Binding-site contacts:
Ligand atom O2 contacts residue BMA3 of chain 1.L at 2.7 Å (h-bond).
Ligand atom C2 contacts residue BMA3 of chain 1.L at 3.3 Å.
Ligand atom C3 contacts residue BMA3 of chain 1.L at 4.1 Å.
Ligand atom O5 contacts residue BMA3 of chain 1.L at 4.2 Å.
Ligand atom O3 contacts residue BMA3 of chain 1.L at 3.6 Å.
Ligand atom C1 contacts residue BMA3 of chain 1.L at 3.7 Å.

The small molecule below binds the protein below.
Small molecule (SMILES): OC[C@H]1O[C@H](O)[C@@H](O)[C@@H](O)[C@@H]1O